Binding-site contacts:
Ligand atom O5 contacts residue ASN359 of chain 1.A at 2.3 Å (h-bond).
Ligand atom C7 contacts residue ASN359 of chain 1.A at 3.7 Å.
Ligand atom C4 contacts residue ASN359 of chain 1.A at 4.3 Å.
Ligand atom O7 contacts residue ASN359 of chain 1.A at 3.8 Å.
Ligand atom N2 contacts residue ASN359 of chain 1.A at 3.1 Å (h-bond).
Ligand atom C3 contacts residue ASN359 of chain 1.A at 3.9 Å.
Ligand atom C8 contacts residue LEU352 of chain 1.A at 4.1 Å (hydrophobic).
Ligand atom C1 contacts residue ASN359 of chain 1.A at 1.4 Å.
Ligand atom C5 contacts residue ASN359 of chain 1.A at 3.6 Å.
Ligand atom C2 contacts residue ASN359 of chain 1.A at 2.6 Å.

Sequence of chain 1.A:
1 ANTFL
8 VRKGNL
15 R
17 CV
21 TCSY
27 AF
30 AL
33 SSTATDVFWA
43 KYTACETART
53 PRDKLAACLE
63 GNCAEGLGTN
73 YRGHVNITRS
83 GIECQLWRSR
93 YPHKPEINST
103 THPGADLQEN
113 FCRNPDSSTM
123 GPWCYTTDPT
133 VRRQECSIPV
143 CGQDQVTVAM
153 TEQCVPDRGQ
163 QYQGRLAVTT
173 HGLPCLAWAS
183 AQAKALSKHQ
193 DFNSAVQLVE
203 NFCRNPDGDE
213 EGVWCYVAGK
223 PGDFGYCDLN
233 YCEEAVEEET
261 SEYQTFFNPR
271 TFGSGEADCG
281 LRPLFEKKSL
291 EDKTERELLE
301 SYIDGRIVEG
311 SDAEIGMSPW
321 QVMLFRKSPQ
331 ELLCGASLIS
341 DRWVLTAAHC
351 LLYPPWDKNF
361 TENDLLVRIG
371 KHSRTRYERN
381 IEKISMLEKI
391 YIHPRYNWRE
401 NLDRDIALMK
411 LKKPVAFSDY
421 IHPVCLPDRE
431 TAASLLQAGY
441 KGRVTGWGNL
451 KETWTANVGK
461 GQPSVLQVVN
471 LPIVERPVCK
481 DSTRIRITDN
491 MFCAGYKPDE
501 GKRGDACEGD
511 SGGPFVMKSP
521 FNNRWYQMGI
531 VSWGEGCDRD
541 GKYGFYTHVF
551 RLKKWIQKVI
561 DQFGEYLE

This protein binds this small molecule.
Small molecule (SMILES): CC(=O)N[C@H]1[C@H](O[C@H]2[C@H](O)[C@@H](NC(C)=O)CO[C@@H]2CO)O[C@H](CO)[C@@H](O)[C@@H]1O